Binding-site contacts:
Ligand atom N8 contacts residue TYR56 of chain 1.A at 4.1 Å.
Ligand atom F21 contacts residue TRP40 of chain 1.A at 3.3 Å.
Ligand atom N11 contacts residue LEU51 of chain 1.A at 3.5 Å.
Ligand atom C3 contacts residue PRO41 of chain 1.A at 3.6 Å (hydrophobic).
Ligand atom C19 contacts residue PRO41 of chain 1.A at 4.0 Å (hydrophobic).
Ligand atom F20 contacts residue ILE105 of chain 1.A at 3.5 Å.
Ligand atom N6 contacts residue ILE105 of chain 1.A at 3.4 Å.
Ligand atom N7 contacts residue ASN99 of chain 1.A at 4.1 Å.
Ligand atom F21 contacts residue MET108 of chain 1.A at 3.0 Å.
Ligand atom C5 contacts residue ILE105 of chain 1.A at 3.7 Å (hydrophobic).
Ligand atom N7 contacts residue ILE105 of chain 1.A at 3.6 Å.
Ligand atom C9 contacts residue ILE105 of chain 1.A at 3.4 Å (hydrophobic).
Ligand atom C4 contacts residue LEU51 of chain 1.A at 4.1 Å (hydrophobic).
Ligand atom C15 contacts residue TRP40 of chain 1.A at 3.7 Å (hydrophobic).
Ligand atom C5 contacts residue LEU51 of chain 1.A at 3.7 Å (hydrophobic).
Ligand atom C10 contacts residue LEU53 of chain 1.A at 4.1 Å (hydrophobic).
Ligand atom C19 contacts residue LEU51 of chain 1.A at 3.7 Å (hydrophobic).
Ligand atom C19 contacts residue TRP40 of chain 1.A at 3.9 Å (hydrophobic).
Ligand atom C16 contacts residue ILE105 of chain 1.A at 3.8 Å (hydrophobic).
Ligand atom N7 contacts residue TYR56 of chain 1.A at 4.0 Å.
Ligand atom F20 contacts residue ASP104 of chain 1.A at 3.6 Å.
Ligand atom C2 contacts residue ILE105 of chain 1.A at 3.2 Å (hydrophobic).
Ligand atom C10 contacts residue ASN99 of chain 1.A at 3.3 Å.
Ligand atom C10 contacts residue TYR98 of chain 1.A at 4.0 Å (hydrophobic).
Ligand atom C2 contacts residue VAL46 of chain 1.A at 3.9 Å (hydrophobic).
Ligand atom N8 contacts residue ASN99 of chain 1.A at 3.1 Å (h-bond).
Ligand atom C14 contacts residue TRP40 of chain 1.A at 3.5 Å (hydrophobic).
Ligand atom F21 contacts residue PRO41 of chain 1.A at 3.5 Å.
Ligand atom N1 contacts residue ILE105 of chain 1.A at 3.0 Å.
Ligand atom C12 contacts residue LEU51 of chain 1.A at 3.7 Å (hydrophobic).
Ligand atom N7 contacts residue VAL46 of chain 1.A at 4.1 Å.
Ligand atom C4 contacts residue ILE105 of chain 1.A at 3.9 Å (hydrophobic).
Ligand atom C15 contacts residue ILE105 of chain 1.A at 4.0 Å (hydrophobic).
Ligand atom C3 contacts residue VAL46 of chain 1.A at 3.5 Å (hydrophobic).
Ligand atom C14 contacts residue ILE105 of chain 1.A at 3.9 Å (hydrophobic).
Ligand atom N8 contacts residue TYR98 of chain 1.A at 3.8 Å.
Ligand atom N8 contacts residue ILE105 of chain 1.A at 3.7 Å.
Ligand atom C9 contacts residue ASN99 of chain 1.A at 3.8 Å.
Ligand atom C4 contacts residue PRO41 of chain 1.A at 3.3 Å (hydrophobic).
Ligand atom C3 contacts residue ILE105 of chain 1.A at 3.6 Å (hydrophobic).

A small-molecule ligand and the protein it binds are described below.
Small molecule (SMILES): Cc1nnc2ccc(N(C)Cc3ccc(F)c(F)c3)nn12

Sequence of chain 1.A:
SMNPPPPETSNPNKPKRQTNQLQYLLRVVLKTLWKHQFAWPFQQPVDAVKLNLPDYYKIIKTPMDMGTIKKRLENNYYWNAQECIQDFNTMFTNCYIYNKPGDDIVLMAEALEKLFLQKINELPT